Binding-site contacts:
Ligand atom C6 contacts residue THR156 of chain 58.C at 3.9 Å.
Ligand atom O6 contacts residue MET151 of chain 58.C at 4.4 Å.
Ligand atom N2 contacts residue ASN154 of chain 58.C at 2.9 Å (h-bond).
Ligand atom O5 contacts residue ASN157 of chain 58.C at 4.2 Å.
Ligand atom O5 contacts residue ASN154 of chain 58.C at 2.3 Å (h-bond).
Ligand atom C6 contacts residue ASN157 of chain 58.C at 3.7 Å.
Ligand atom C1 contacts residue THR156 of chain 58.C at 4.3 Å.
Ligand atom O7 contacts residue HIS148 of chain 58.C at 3.6 Å.
Ligand atom C1 contacts residue MET151 of chain 58.C at 4.2 Å (hydrophobic).
Ligand atom C3 contacts residue MET151 of chain 58.C at 4.1 Å (hydrophobic).
Ligand atom C1 contacts residue ASN154 of chain 58.C at 1.4 Å.
Ligand atom C6 contacts residue THR156 of chain 58.C at 3.8 Å.
Ligand atom C7 contacts residue GLY150 of chain 58.C at 3.1 Å.
Ligand atom C2 contacts residue MET151 of chain 58.C at 4.3 Å (hydrophobic).
Ligand atom N2 contacts residue GLY150 of chain 58.C at 3.5 Å (h-bond).
Ligand atom O7 contacts residue GLY150 of chain 58.C at 2.9 Å (h-bond).
Ligand atom C8 contacts residue ASN157 of chain 58.C at 3.3 Å.
Ligand atom C6 contacts residue ASP161 of chain 58.C at 3.7 Å.
Ligand atom C2 contacts residue GLY150 of chain 58.C at 3.8 Å.
Ligand atom C5 contacts residue THR156 of chain 58.C at 4.1 Å.
Ligand atom C5 contacts residue THR156 of chain 58.C at 3.8 Å.
Ligand atom C8 contacts residue THR156 of chain 58.C at 4.2 Å.
Ligand atom C5 contacts residue ASN154 of chain 58.C at 3.6 Å.
Ligand atom C2 contacts residue ASN154 of chain 58.C at 2.4 Å.
Ligand atom O7 contacts residue ASN154 of chain 58.C at 4.0 Å.
Ligand atom C3 contacts residue ASN154 of chain 58.C at 3.8 Å.
Ligand atom O5 contacts residue THR156 of chain 58.C at 3.8 Å.
Ligand atom C5 contacts residue MET151 of chain 58.C at 3.8 Å (hydrophobic).
Ligand atom C1 contacts residue GLY150 of chain 58.C at 4.0 Å.
Ligand atom C8 contacts residue GLY150 of chain 58.C at 3.7 Å.
Ligand atom C4 contacts residue MET151 of chain 58.C at 3.9 Å (hydrophobic).
Ligand atom C4 contacts residue ASN154 of chain 58.C at 4.2 Å.
Ligand atom C7 contacts residue ASN154 of chain 58.C at 3.7 Å.
Ligand atom O5 contacts residue THR156 of chain 58.C at 4.1 Å.
Ligand atom O5 contacts residue MET151 of chain 58.C at 3.9 Å.

Sequence of chain 58.C:
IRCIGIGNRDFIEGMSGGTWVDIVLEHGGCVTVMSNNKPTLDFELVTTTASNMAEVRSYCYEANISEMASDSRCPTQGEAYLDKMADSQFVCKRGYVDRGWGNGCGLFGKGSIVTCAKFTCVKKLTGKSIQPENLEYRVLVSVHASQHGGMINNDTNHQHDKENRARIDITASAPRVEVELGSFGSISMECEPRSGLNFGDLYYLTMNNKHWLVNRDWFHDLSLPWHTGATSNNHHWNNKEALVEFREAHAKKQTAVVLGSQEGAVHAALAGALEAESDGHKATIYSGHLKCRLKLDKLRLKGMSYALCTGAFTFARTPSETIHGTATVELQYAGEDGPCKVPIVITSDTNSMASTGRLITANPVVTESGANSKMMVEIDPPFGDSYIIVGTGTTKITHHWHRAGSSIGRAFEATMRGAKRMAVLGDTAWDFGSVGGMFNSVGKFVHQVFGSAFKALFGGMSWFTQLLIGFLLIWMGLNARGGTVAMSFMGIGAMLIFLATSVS

This protein binds this small molecule.
Small molecule (SMILES): CC(=O)N[C@H]1[C@H](O[C@H]2[C@H](O)[C@@H](NC(C)=O)CO[C@@H]2CO[C@@H]2O[C@@H](C)[C@@H](O)[C@@H](O)[C@@H]2O)O[C@H](CO)[C@@H](O)[C@@H]1O